Binding-site contacts:
Ligand atom C19 contacts residue MET281 of chain 1.B at 3.2 Å (hydrophobic).
Ligand atom C8 contacts residue ILE280 of chain 1.B at 4.0 Å (hydrophobic).
Ligand atom N22 contacts residue MET217 of chain 1.B at 3.7 Å.
Ligand atom C6 contacts residue PHE284 of chain 1.B at 3.7 Å (hydrophobic).
Ligand atom O24 contacts residue MET217 of chain 1.B at 3.5 Å.
Ligand atom C13 contacts residue PHE316 of chain 1.B at 3.7 Å (hydrophobic).
Ligand atom O14 contacts residue GLN313 of chain 1.B at 3.4 Å (h-bond).
Ligand atom C20 contacts residue ILE280 of chain 1.B at 3.9 Å (hydrophobic).
Ligand atom C17 contacts residue GLN313 of chain 1.B at 3.8 Å.
Ligand atom C16 contacts residue PHE316 of chain 1.B at 3.9 Å (hydrophobic).
Ligand atom C19 contacts residue PHE284 of chain 1.B at 4.0 Å (hydrophobic).
Ligand atom C17 contacts residue PHE316 of chain 1.B at 4.0 Å (hydrophobic).
Ligand atom C10 contacts residue ILE280 of chain 1.B at 3.7 Å (hydrophobic).
Ligand atom O14 contacts residue PHE316 of chain 1.B at 4.0 Å.
Ligand atom C12 contacts residue THR277 of chain 1.B at 3.6 Å.
Ligand atom C6 contacts residue ILE280 of chain 1.B at 3.8 Å (hydrophobic).
Ligand atom O11 contacts residue PHE316 of chain 1.B at 3.9 Å.
Ligand atom C19 contacts residue ILE280 of chain 1.B at 3.9 Å (hydrophobic).
Ligand atom O14 contacts residue ILE280 of chain 1.B at 3.7 Å.
Ligand atom C9 contacts residue ASN265 of chain 1.B at 3.4 Å.
Ligand atom C7 contacts residue ILE280 of chain 1.B at 3.9 Å (hydrophobic).
Ligand atom C18 contacts residue GLN313 of chain 1.B at 3.5 Å.
Ligand atom C18 contacts residue MET281 of chain 1.B at 3.4 Å (hydrophobic).
Ligand atom C8 contacts residue TYR103 of chain 1.B at 3.7 Å (hydrophobic).
Ligand atom O11 contacts residue ILE280 of chain 1.B at 3.4 Å.
Ligand atom C17 contacts residue SER312 of chain 1.B at 3.2 Å.
Ligand atom C9 contacts residue PHE316 of chain 1.B at 4.0 Å (hydrophobic).
Ligand atom O25 contacts residue HIS148 of chain 1.B at 3.9 Å.
Ligand atom C7 contacts residue PHE316 of chain 1.B at 4.0 Å (hydrophobic).
Ligand atom C4 contacts residue HIS104 of chain 1.B at 3.9 Å.
Ligand atom C9 contacts residue TYR103 of chain 1.B at 3.7 Å (hydrophobic).
Ligand atom C20 contacts residue PHE316 of chain 1.B at 3.9 Å (hydrophobic).
Ligand atom C18 contacts residue SER312 of chain 1.B at 2.8 Å.
Ligand atom C19 contacts residue GLN313 of chain 1.B at 3.9 Å.
Ligand atom C13 contacts residue ILE280 of chain 1.B at 3.8 Å (hydrophobic).
Ligand atom C10 contacts residue PHE316 of chain 1.B at 3.6 Å (hydrophobic).
Ligand atom N22 contacts residue PHE316 of chain 1.B at 3.8 Å.
Ligand atom C17 contacts residue MET301 of chain 1.B at 3.8 Å (hydrophobic).
Ligand atom C12 contacts residue ASN265 of chain 1.B at 3.1 Å.
Ligand atom O11 contacts residue GLN313 of chain 1.B at 3.7 Å.

Sequence of chain 1.B:
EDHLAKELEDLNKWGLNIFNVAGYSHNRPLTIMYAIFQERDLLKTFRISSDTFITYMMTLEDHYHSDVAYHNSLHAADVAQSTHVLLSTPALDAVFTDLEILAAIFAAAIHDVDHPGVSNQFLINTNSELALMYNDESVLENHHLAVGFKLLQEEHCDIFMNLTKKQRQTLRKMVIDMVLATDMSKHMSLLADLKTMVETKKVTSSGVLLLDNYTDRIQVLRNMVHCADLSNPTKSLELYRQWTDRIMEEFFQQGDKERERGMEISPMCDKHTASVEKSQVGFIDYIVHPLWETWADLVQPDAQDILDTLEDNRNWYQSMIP

The small molecule below binds the protein below.
Small molecule (SMILES): COc1ccc(C2(C#N)CCC(C(=O)O)CC2)cc1OC1CCCC1